Sequence of chain 1.A:
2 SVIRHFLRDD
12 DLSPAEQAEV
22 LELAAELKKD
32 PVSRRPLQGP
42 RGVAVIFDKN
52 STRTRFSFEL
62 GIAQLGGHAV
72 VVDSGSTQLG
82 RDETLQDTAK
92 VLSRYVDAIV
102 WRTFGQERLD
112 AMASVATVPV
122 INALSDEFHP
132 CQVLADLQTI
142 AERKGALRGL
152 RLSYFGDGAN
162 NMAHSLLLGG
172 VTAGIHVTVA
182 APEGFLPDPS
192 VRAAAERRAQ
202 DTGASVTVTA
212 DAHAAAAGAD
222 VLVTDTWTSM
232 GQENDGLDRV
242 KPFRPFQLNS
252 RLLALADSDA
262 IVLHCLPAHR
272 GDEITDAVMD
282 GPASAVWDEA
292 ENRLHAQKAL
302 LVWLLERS

The small molecule below binds the protein below.
Small molecule (SMILES): COC(=O)c1ccc(O)c(I)c1

Sequence of chain 1.B:
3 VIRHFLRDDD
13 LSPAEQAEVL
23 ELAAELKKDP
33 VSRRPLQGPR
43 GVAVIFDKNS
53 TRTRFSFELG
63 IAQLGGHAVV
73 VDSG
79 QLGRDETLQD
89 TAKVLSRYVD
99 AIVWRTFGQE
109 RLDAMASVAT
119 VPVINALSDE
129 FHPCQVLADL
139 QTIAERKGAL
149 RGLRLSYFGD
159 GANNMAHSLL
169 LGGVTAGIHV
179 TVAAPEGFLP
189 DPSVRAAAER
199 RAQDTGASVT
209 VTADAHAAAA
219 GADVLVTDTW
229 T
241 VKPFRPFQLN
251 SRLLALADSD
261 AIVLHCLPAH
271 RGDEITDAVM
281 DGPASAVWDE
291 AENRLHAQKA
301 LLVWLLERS

Binding-site contacts:
Ligand atom C04 contacts residue VAL92 of chain 1.B at 3.5 Å (hydrophobic).
Ligand atom O03 contacts residue PHE57 of chain 1.A at 4.1 Å.
Ligand atom O01 contacts residue VAL92 of chain 1.B at 3.4 Å.
Ligand atom C02 contacts residue PHE57 of chain 1.A at 4.0 Å (hydrophobic).
Ligand atom I11 contacts residue LEU80 of chain 1.B at 3.9 Å.
Ligand atom C10 contacts residue THR89 of chain 1.B at 3.7 Å.
Ligand atom C05 contacts residue LEU93 of chain 1.B at 4.4 Å (hydrophobic).
Ligand atom C07 contacts residue GLU84 of chain 1.B at 3.7 Å.
Ligand atom I11 contacts residue ILE47 of chain 1.B at 3.8 Å.
Ligand atom I11 contacts residue THR53 of chain 1.A at 4.1 Å.
Ligand atom C05 contacts residue THR53 of chain 1.A at 4.4 Å.
Ligand atom C08 contacts residue THR53 of chain 1.A at 4.0 Å.
Ligand atom O03 contacts residue ARG54 of chain 1.A at 3.1 Å.
Ligand atom C12 contacts residue LEU93 of chain 1.B at 3.7 Å (hydrophobic).
Ligand atom C05 contacts residue VAL92 of chain 1.B at 4.3 Å (hydrophobic).
Ligand atom O01 contacts residue TYR96 of chain 1.B at 4.2 Å.
Ligand atom C12 contacts residue PHE57 of chain 1.A at 3.7 Å (hydrophobic).
Ligand atom O03 contacts residue VAL92 of chain 1.B at 3.4 Å.
Ligand atom C07 contacts residue ARG54 of chain 1.A at 3.6 Å.
Ligand atom C02 contacts residue LEU93 of chain 1.B at 4.3 Å (hydrophobic).
Ligand atom C02 contacts residue VAL92 of chain 1.B at 3.5 Å (hydrophobic).
Ligand atom C10 contacts residue THR53 of chain 1.A at 3.6 Å.
Ligand atom C08 contacts residue THR89 of chain 1.B at 3.7 Å.
Ligand atom O09 contacts residue THR89 of chain 1.B at 4.0 Å.
Ligand atom C07 contacts residue THR89 of chain 1.B at 4.1 Å.
Ligand atom C05 contacts residue PHE57 of chain 1.A at 4.2 Å (hydrophobic).
Ligand atom C04 contacts residue ARG54 of chain 1.A at 3.9 Å.
Ligand atom C04 contacts residue PHE57 of chain 1.A at 3.7 Å (hydrophobic).
Ligand atom C12 contacts residue THR53 of chain 1.A at 3.8 Å.
Ligand atom C06 contacts residue GLU84 of chain 1.B at 4.2 Å.
Ligand atom O01 contacts residue LEU93 of chain 1.B at 3.5 Å.
Ligand atom C06 contacts residue ARG54 of chain 1.A at 3.8 Å.
Ligand atom C07 contacts residue THR53 of chain 1.A at 4.4 Å.
Ligand atom I11 contacts residue THR89 of chain 1.B at 4.3 Å.
Ligand atom O01 contacts residue PHE57 of chain 1.A at 3.8 Å.
Ligand atom C02 contacts residue ARG54 of chain 1.A at 4.1 Å.
Ligand atom C05 contacts residue ARG54 of chain 1.A at 4.3 Å.
Ligand atom C10 contacts residue PHE57 of chain 1.A at 4.4 Å (hydrophobic).
Ligand atom C04 contacts residue TYR96 of chain 1.B at 3.3 Å (hydrophobic).
Ligand atom C12 contacts residue THR89 of chain 1.B at 4.2 Å.